Sequence of chain 1.D:
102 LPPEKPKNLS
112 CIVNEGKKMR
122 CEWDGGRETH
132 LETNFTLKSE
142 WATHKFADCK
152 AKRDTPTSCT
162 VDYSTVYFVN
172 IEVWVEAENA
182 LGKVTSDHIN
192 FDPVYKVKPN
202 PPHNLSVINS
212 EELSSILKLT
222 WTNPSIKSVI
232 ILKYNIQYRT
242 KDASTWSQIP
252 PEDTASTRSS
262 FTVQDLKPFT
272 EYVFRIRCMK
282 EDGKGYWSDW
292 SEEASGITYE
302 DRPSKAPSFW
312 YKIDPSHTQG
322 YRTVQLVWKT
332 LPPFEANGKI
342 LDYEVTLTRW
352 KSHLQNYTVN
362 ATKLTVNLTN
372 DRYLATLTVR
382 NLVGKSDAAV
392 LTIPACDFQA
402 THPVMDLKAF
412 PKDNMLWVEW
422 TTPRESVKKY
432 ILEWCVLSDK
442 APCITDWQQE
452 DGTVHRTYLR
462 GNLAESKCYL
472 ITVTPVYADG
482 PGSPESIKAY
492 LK

A small-molecule ligand and the protein it binds are described below.
Small molecule (SMILES): CC(=O)N[C@@H]1[C@@H](O)[C@H](O)[C@@H](CO)O[C@H]1O

Binding-site contacts:
Ligand atom O7 contacts residue SER111 of chain 1.D at 4.5 Å.
Ligand atom C4 contacts residue ASN109 of chain 1.D at 4.2 Å.
Ligand atom O3 contacts residue ASN109 of chain 1.D at 3.2 Å (h-bond).
Ligand atom N2 contacts residue ASN109 of chain 1.D at 3.3 Å (h-bond).
Ligand atom C2 contacts residue ASN109 of chain 1.D at 2.5 Å.
Ligand atom O7 contacts residue ASN109 of chain 1.D at 3.3 Å (h-bond).
Ligand atom C1 contacts residue ASN109 of chain 1.D at 1.4 Å.
Ligand atom C3 contacts residue ASN109 of chain 1.D at 3.7 Å.
Ligand atom C5 contacts residue ASN109 of chain 1.D at 3.6 Å.
Ligand atom O5 contacts residue ASN109 of chain 1.D at 2.4 Å (h-bond).
Ligand atom C7 contacts residue ASN109 of chain 1.D at 3.6 Å.